Binding-site contacts:
Ligand atom N2 contacts residue GLU104 of chain 1.A at 3.3 Å (salt-bridge).
Ligand atom C4 contacts residue GLN93 of chain 1.A at 3.7 Å.
Ligand atom C13 contacts residue LEU92 of chain 1.A at 3.5 Å (hydrophobic).
Ligand atom N2 contacts residue SER94 of chain 1.A at 3.8 Å.
Ligand atom C5 contacts residue GLU104 of chain 1.A at 3.8 Å.
Ligand atom C26 contacts residue GLN93 of chain 1.A at 3.6 Å.
Ligand atom C17 contacts residue GLY91 of chain 1.A at 3.6 Å.
Ligand atom C3 contacts residue GLU104 of chain 1.A at 3.7 Å.
Ligand atom N15 contacts residue LEU92 of chain 1.A at 3.5 Å.
Ligand atom O6 contacts residue GLU104 of chain 1.A at 3.2 Å (salt-bridge).
Ligand atom C27 contacts residue LEU92 of chain 1.A at 3.4 Å (hydrophobic).
Ligand atom C29 contacts residue ARG84 of chain 1.A at 3.7 Å.
Ligand atom C4 contacts residue TRP95 of chain 1.A at 3.7 Å (hydrophobic).
Ligand atom C18 contacts residue TRP108 of chain 1.A at 3.5 Å (hydrophobic).
Ligand atom O14 contacts residue LEU92 of chain 1.A at 3.4 Å.
Ligand atom C28 contacts residue LEU92 of chain 1.A at 3.6 Å (hydrophobic).
Ligand atom C5 contacts residue GLN93 of chain 1.A at 3.7 Å.
Ligand atom O14 contacts residue GLN93 of chain 1.A at 2.9 Å (h-bond).
Ligand atom C4 contacts residue ASP99 of chain 1.A at 3.7 Å.
Ligand atom C1 contacts residue SER94 of chain 1.A at 3.5 Å.
Ligand atom C4 contacts residue GLU104 of chain 1.A at 3.6 Å.
Ligand atom C28 contacts residue GLY91 of chain 1.A at 3.7 Å.
Ligand atom N23 contacts residue GLY91 of chain 1.A at 3.4 Å (h-bond).
Ligand atom N7 contacts residue GLN93 of chain 1.A at 3.0 Å (h-bond).
Ligand atom C28 contacts residue LYS82 of chain 1.A at 3.7 Å.
Ligand atom C3 contacts residue GLN93 of chain 1.A at 3.4 Å.
Ligand atom C1 contacts residue ASP99 of chain 1.A at 3.3 Å.
Ligand atom C3 contacts residue SER94 of chain 1.A at 3.6 Å.
Ligand atom C28 contacts residue VAL83 of chain 1.A at 3.7 Å (hydrophobic).
Ligand atom C27 contacts residue GLY91 of chain 1.A at 3.4 Å.
Ligand atom C11 contacts residue GLN93 of chain 1.A at 3.6 Å.
Ligand atom C3 contacts residue ASP99 of chain 1.A at 3.6 Å.
Ligand atom O25 contacts residue GLN93 of chain 1.A at 2.7 Å (h-bond).
Ligand atom C29 contacts residue LYS82 of chain 1.A at 3.7 Å.
Ligand atom N2 contacts residue ASP99 of chain 1.A at 2.7 Å (salt-bridge).
Ligand atom C24 contacts residue GLN93 of chain 1.A at 3.5 Å.
Ligand atom C19 contacts residue TRP108 of chain 1.A at 3.5 Å (hydrophobic).
Ligand atom O6 contacts residue TRP108 of chain 1.A at 3.0 Å (h-bond).
Ligand atom C16 contacts residue LEU92 of chain 1.A at 3.8 Å (hydrophobic).
Ligand atom C16 contacts residue GLY91 of chain 1.A at 3.2 Å.

A small-molecule ligand and the protein it binds are described below.
Small molecule (SMILES): CN[C@@H](C)C(=O)N[C@H](C(=O)N1CC[C@H]2CC[C@H](NC(=O)c3cccc4ccccc34)[C@H]21)C(C)(C)C

Sequence of chain 1.A:
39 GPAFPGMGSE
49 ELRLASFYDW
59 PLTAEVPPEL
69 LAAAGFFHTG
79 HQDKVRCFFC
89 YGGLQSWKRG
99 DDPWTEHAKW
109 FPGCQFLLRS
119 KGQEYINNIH